Sequence of chain 1.A:
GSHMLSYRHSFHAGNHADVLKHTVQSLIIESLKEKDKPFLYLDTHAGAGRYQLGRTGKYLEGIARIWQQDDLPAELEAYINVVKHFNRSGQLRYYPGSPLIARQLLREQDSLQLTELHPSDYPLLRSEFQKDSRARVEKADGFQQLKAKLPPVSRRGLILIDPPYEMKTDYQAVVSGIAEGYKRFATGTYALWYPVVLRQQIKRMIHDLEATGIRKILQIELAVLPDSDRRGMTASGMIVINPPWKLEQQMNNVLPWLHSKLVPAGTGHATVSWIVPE

The protein below binds the small molecule below.
Small molecule (SMILES): Nc1ncnc2c1ncn2[C@@H]1O[C@H](CN(CCNc2ncnc3c2ncn3[C@@H]2O[C@H](CO)[C@@H](O)[C@H]2O)CC[C@H](N)C(=O)O)[C@@H](O)[C@H]1O

Binding-site contacts:
Ligand atom N01 contacts residue HIS45 of chain 1.A at 2.8 Å (h-bond).
Ligand atom C44 contacts residue HIS12 of chain 1.A at 3.5 Å.
Ligand atom O47 contacts residue SER103 of chain 1.A at 3.2 Å (h-bond).
Ligand atom N35 contacts residue HIS12 of chain 1.A at 3.5 Å.
Ligand atom O47 contacts residue ASP167 of chain 1.A at 3.2 Å (salt-bridge).
Ligand atom C02 contacts residue ASP167 of chain 1.A at 3.4 Å.
Ligand atom C02 contacts residue SER103 of chain 1.A at 3.3 Å.
Ligand atom N01 contacts residue ASP43 of chain 1.A at 3.5 Å (salt-bridge).
Ligand atom N37 contacts residue HIS12 of chain 1.A at 3.5 Å.
Ligand atom C09 contacts residue PRO169 of chain 1.A at 3.5 Å (hydrophobic).
Ligand atom C38 contacts residue HIS12 of chain 1.A at 3.4 Å.
Ligand atom O32 contacts residue ALA13 of chain 1.A at 3.4 Å.
Ligand atom C02 contacts residue HIS45 of chain 1.A at 3.2 Å.
Ligand atom C17 contacts residue MET238 of chain 1.A at 3.6 Å (hydrophobic).
Ligand atom C45 contacts residue SER103 of chain 1.A at 3.1 Å.
Ligand atom C02 contacts residue ALA46 of chain 1.A at 3.6 Å (hydrophobic).
Ligand atom N01 contacts residue SER103 of chain 1.A at 2.9 Å (h-bond).
Ligand atom O46 contacts residue SER103 of chain 1.A at 3.2 Å (h-bond).
Ligand atom O34 contacts residue ASP18 of chain 1.A at 2.5 Å (salt-bridge).
Ligand atom C31 contacts residue ASP18 of chain 1.A at 3.3 Å.
Ligand atom C39 contacts residue HIS12 of chain 1.A at 3.4 Å.
Ligand atom C23 contacts residue PRO169 of chain 1.A at 3.5 Å (hydrophobic).
Ligand atom C10 contacts residue PRO169 of chain 1.A at 3.6 Å (hydrophobic).
Ligand atom O46 contacts residue GLY102 of chain 1.A at 3.5 Å.
Ligand atom O47 contacts residue LYS21 of chain 1.A at 3.6 Å.
Ligand atom C12 contacts residue PRO169 of chain 1.A at 3.5 Å (hydrophobic).
Ligand atom O22 contacts residue PRO169 of chain 1.A at 2.5 Å (h-bond).
Ligand atom N41 contacts residue HIS12 of chain 1.A at 3.6 Å.
Ligand atom O22 contacts residue TYR170 of chain 1.A at 3.6 Å.
Ligand atom C36 contacts residue HIS12 of chain 1.A at 3.4 Å.
Ligand atom C03 contacts residue ASP167 of chain 1.A at 3.2 Å.
Ligand atom C14 contacts residue PRO169 of chain 1.A at 3.5 Å (hydrophobic).
Ligand atom C33 contacts residue ASP18 of chain 1.A at 3.4 Å.
Ligand atom C21 contacts residue PRO169 of chain 1.A at 3.4 Å (hydrophobic).
Ligand atom O32 contacts residue ASP18 of chain 1.A at 2.5 Å (salt-bridge).
Ligand atom O34 contacts residue LYS21 of chain 1.A at 3.0 Å (salt-bridge).
Ligand atom N01 contacts residue ASP167 of chain 1.A at 2.8 Å (salt-bridge).
Ligand atom O47 contacts residue HIS22 of chain 1.A at 2.8 Å (h-bond).
Ligand atom C03 contacts residue HIS45 of chain 1.A at 3.2 Å.
Ligand atom N13 contacts residue PRO169 of chain 1.A at 3.2 Å (h-bond).